The protein below binds the small molecule below.
Small molecule (SMILES): CN(C)c1cccc2c(S(=O)(=O)NCCNC(=O)CI)cccc12

Sequence of chain 1.F:
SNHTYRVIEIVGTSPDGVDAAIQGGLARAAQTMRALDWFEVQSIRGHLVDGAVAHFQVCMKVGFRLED

Binding-site contacts:
Ligand atom C1 contacts residue CYS59 of chain 1.F at 1.8 Å (hydrophobic).
Ligand atom C19 contacts residue TRP38 of chain 2.A at 3.4 Å (hydrophobic).
Ligand atom C17 contacts residue FMN1 of chain 2.I at 0.4 Å.
Ligand atom N4 contacts residue FMN1 of chain 2.I at 3.1 Å.
Ligand atom O9 contacts residue FMN1 of chain 2.I at 2.1 Å.
Ligand atom C18 contacts residue 4201 of chain 2.K at 2.9 Å.
Ligand atom C1 contacts residue VAL7 of chain 2.A at 3.5 Å (hydrophobic).
Ligand atom S8 contacts residue ARG45 of chain 1.F at 3.3 Å.
Ligand atom C13 contacts residue FMN1 of chain 2.I at 1.6 Å.
Ligand atom C12 contacts residue GLN57 of chain 1.F at 3.4 Å.
Ligand atom N7 contacts residue FMN1 of chain 2.I at 1.2 Å.
Ligand atom C20 contacts residue FMN1 of chain 2.I at 1.0 Å.
Ligand atom O10 contacts residue FMN1 of chain 2.I at 1.4 Å.
Ligand atom C2 contacts residue CYS59 of chain 1.F at 2.9 Å (hydrophobic).
Ligand atom N21 contacts residue FMN1 of chain 2.I at 1.7 Å (h-bond).
Ligand atom S8 contacts residue FMN1 of chain 2.I at 0.9 Å.
Ligand atom N4 contacts residue SER43 of chain 1.F at 3.5 Å (h-bond).
Ligand atom C6 contacts residue FMN1 of chain 2.I at 2.4 Å.
Ligand atom C6 contacts residue ARG45 of chain 1.F at 3.4 Å.
Ligand atom C16 contacts residue FMN1 of chain 2.I at 0.7 Å.
Ligand atom O9 contacts residue FMN1 of chain 2.R at 2.7 Å (h-bond).
Ligand atom C18 contacts residue ARG45 of chain 2.B at 3.2 Å.
Ligand atom C5 contacts residue FMN1 of chain 2.I at 3.3 Å.
Ligand atom C18 contacts residue FMN1 of chain 2.I at 0.4 Å.
Ligand atom O9 contacts residue ARG45 of chain 1.F at 2.3 Å.
Ligand atom N4 contacts residue CYS59 of chain 1.F at 3.3 Å (h-bond).
Ligand atom C1 contacts residue VAL11 of chain 1.F at 3.4 Å (hydrophobic).
Ligand atom C14 contacts residue TRP38 of chain 2.A at 3.5 Å (hydrophobic).
Ligand atom C22 contacts residue FMN1 of chain 2.I at 1.6 Å.
Ligand atom C11 contacts residue FMN1 of chain 2.I at 0.6 Å.
Ligand atom C12 contacts residue FMN1 of chain 2.I at 0.9 Å.
Ligand atom C15 contacts residue TRP38 of chain 2.A at 3.4 Å (hydrophobic).
Ligand atom C19 contacts residue FMN1 of chain 2.I at 0.8 Å.
Ligand atom C1 contacts residue GLU9 of chain 1.F at 3.4 Å.
Ligand atom C22 contacts residue HIS47 of chain 2.B at 3.4 Å.
Ligand atom C23 contacts residue FMN1 of chain 2.I at 0.3 Å.
Ligand atom C15 contacts residue FMN1 of chain 2.I at 0.9 Å.
Ligand atom C14 contacts residue FMN1 of chain 2.I at 1.7 Å.
Ligand atom C17 contacts residue 4201 of chain 2.K at 3.4 Å.
Ligand atom C19 contacts residue 4201 of chain 2.K at 3.2 Å.

Sequence of chain 2.A:
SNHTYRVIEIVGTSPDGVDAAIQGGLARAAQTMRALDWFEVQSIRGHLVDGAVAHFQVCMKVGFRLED

Sequence of chain 2.B:
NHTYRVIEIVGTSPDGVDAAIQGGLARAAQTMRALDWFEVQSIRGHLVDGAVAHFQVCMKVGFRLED